This small molecule binds to this protein.
Small molecule (SMILES): NC[C@@H]1COc2cc(Cl)ccc2O1

Sequence of chain 1.E:
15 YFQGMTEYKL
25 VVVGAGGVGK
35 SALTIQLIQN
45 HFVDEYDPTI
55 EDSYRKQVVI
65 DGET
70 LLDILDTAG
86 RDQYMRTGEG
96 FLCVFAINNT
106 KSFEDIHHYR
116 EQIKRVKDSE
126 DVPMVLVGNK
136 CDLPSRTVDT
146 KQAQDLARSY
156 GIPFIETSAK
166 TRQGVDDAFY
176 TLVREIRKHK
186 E

Binding-site contacts:
Ligand atom O7 contacts residue LEU74 of chain 1.E at 4.4 Å.
Ligand atom C9 contacts residue SER57 of chain 1.E at 4.0 Å.
Ligand atom C8 contacts residue SER57 of chain 1.E at 4.3 Å.
Ligand atom C1 contacts residue LYS23 of chain 1.E at 3.6 Å.
Ligand atom CL contacts residue GLY93 of chain 1.E at 3.4 Å.
Ligand atom C4 contacts residue LYS23 of chain 1.E at 3.9 Å.
Ligand atom C4 contacts residue LEU74 of chain 1.E at 3.9 Å (hydrophobic).
Ligand atom C12 contacts residue ASP72 of chain 1.E at 4.0 Å.
Ligand atom O10 contacts residue ASP72 of chain 1.E at 3.1 Å (salt-bridge).
Ligand atom N13 contacts residue SER57 of chain 1.E at 4.0 Å.
Ligand atom CL contacts residue LYS23 of chain 1.E at 4.3 Å.
Ligand atom N13 contacts residue ARG59 of chain 1.E at 3.9 Å.
Ligand atom C2 contacts residue THR92 of chain 1.E at 3.8 Å.
Ligand atom C9 contacts residue ASP72 of chain 1.E at 3.9 Å.
Ligand atom N13 contacts residue ASP72 of chain 1.E at 3.0 Å (salt-bridge).
Ligand atom CL contacts residue TYR89 of chain 1.E at 3.6 Å.
Ligand atom C1 contacts residue LEU24 of chain 1.E at 4.0 Å (hydrophobic).
Ligand atom C3 contacts residue LYS23 of chain 1.E at 4.4 Å.
Ligand atom CL contacts residue THR92 of chain 1.E at 3.0 Å.
Ligand atom C1 contacts residue LEU74 of chain 1.E at 3.6 Å (hydrophobic).
Ligand atom C1 contacts residue ASP72 of chain 1.E at 3.8 Å.
Ligand atom C2 contacts residue LEU74 of chain 1.E at 3.9 Å (hydrophobic).
Ligand atom C5 contacts residue LEU74 of chain 1.E at 4.3 Å (hydrophobic).
Ligand atom O10 contacts residue SER57 of chain 1.E at 3.3 Å.
Ligand atom CL contacts residue VAL25 of chain 1.E at 3.6 Å.
Ligand atom C4 contacts residue ILE73 of chain 1.E at 4.1 Å (hydrophobic).
Ligand atom C5 contacts residue LYS23 of chain 1.E at 4.4 Å.
Ligand atom C2 contacts residue LYS23 of chain 1.E at 3.9 Å.
Ligand atom C5 contacts residue ASP72 of chain 1.E at 3.8 Å.
Ligand atom C6 contacts residue LEU74 of chain 1.E at 4.2 Å (hydrophobic).
Ligand atom C3 contacts residue THR92 of chain 1.E at 3.7 Å.
Ligand atom C5 contacts residue SER57 of chain 1.E at 4.1 Å.
Ligand atom C3 contacts residue LEU74 of chain 1.E at 4.3 Å (hydrophobic).
Ligand atom C12 contacts residue SER57 of chain 1.E at 3.5 Å.
Ligand atom C4 contacts residue ASP72 of chain 1.E at 3.6 Å.